This small molecule binds to this protein.
Small molecule (SMILES): CC(=O)N[C@H]1[C@H](O[C@H]2[C@H](O)[C@@H](NC(C)=O)CO[C@@H]2CO)O[C@H](CO)[C@@H](O[C@@H]2O[C@H](CO)[C@@H](O)[C@H](O)[C@H]2NC(C)=O)[C@@H]1O

Binding-site contacts:
Ligand atom O7 contacts residue ASN688 of chain 1.A at 3.8 Å.
Ligand atom C8 contacts residue ASN687 of chain 1.A at 4.5 Å.
Ligand atom O6 contacts residue LYS650 of chain 1.A at 4.3 Å.
Ligand atom O6 contacts residue GLU684 of chain 1.A at 4.5 Å.
Ligand atom O7 contacts residue ASN687 of chain 1.A at 3.2 Å.
Ligand atom C8 contacts residue SER691 of chain 1.A at 4.1 Å.
Ligand atom N2 contacts residue ASN688 of chain 1.A at 3.0 Å (h-bond).
Ligand atom C6 contacts residue GLU684 of chain 1.A at 3.5 Å.
Ligand atom O7 contacts residue GLU684 of chain 1.A at 4.2 Å.
Ligand atom O4 contacts residue GLU684 of chain 1.A at 4.4 Å.
Ligand atom C1 contacts residue GLU684 of chain 1.A at 3.4 Å.
Ligand atom C6 contacts residue LYS650 of chain 1.A at 4.2 Å.
Ligand atom C2 contacts residue GLU684 of chain 1.A at 3.9 Å.
Ligand atom C7 contacts residue ASN688 of chain 1.A at 3.5 Å.
Ligand atom O6 contacts residue ASP654 of chain 1.A at 2.8 Å (salt-bridge).
Ligand atom C5 contacts residue GLU684 of chain 1.A at 3.2 Å.
Ligand atom C5 contacts residue ASN688 of chain 1.A at 3.7 Å.
Ligand atom C6 contacts residue ASP654 of chain 1.A at 3.5 Å.
Ligand atom C2 contacts residue ASN688 of chain 1.A at 2.6 Å.
Ligand atom O7 contacts residue ASP654 of chain 1.A at 3.5 Å (salt-bridge).
Ligand atom C4 contacts residue GLU684 of chain 1.A at 4.3 Å.
Ligand atom O5 contacts residue ASN688 of chain 1.A at 2.4 Å (h-bond).
Ligand atom C7 contacts residue ASN687 of chain 1.A at 4.3 Å.
Ligand atom O5 contacts residue GLU684 of chain 1.A at 3.4 Å (salt-bridge).
Ligand atom C3 contacts residue ASN688 of chain 1.A at 3.9 Å.
Ligand atom C1 contacts residue ASN688 of chain 1.A at 1.4 Å.
Ligand atom C4 contacts residue ASN688 of chain 1.A at 4.3 Å.

Sequence of chain 1.A:
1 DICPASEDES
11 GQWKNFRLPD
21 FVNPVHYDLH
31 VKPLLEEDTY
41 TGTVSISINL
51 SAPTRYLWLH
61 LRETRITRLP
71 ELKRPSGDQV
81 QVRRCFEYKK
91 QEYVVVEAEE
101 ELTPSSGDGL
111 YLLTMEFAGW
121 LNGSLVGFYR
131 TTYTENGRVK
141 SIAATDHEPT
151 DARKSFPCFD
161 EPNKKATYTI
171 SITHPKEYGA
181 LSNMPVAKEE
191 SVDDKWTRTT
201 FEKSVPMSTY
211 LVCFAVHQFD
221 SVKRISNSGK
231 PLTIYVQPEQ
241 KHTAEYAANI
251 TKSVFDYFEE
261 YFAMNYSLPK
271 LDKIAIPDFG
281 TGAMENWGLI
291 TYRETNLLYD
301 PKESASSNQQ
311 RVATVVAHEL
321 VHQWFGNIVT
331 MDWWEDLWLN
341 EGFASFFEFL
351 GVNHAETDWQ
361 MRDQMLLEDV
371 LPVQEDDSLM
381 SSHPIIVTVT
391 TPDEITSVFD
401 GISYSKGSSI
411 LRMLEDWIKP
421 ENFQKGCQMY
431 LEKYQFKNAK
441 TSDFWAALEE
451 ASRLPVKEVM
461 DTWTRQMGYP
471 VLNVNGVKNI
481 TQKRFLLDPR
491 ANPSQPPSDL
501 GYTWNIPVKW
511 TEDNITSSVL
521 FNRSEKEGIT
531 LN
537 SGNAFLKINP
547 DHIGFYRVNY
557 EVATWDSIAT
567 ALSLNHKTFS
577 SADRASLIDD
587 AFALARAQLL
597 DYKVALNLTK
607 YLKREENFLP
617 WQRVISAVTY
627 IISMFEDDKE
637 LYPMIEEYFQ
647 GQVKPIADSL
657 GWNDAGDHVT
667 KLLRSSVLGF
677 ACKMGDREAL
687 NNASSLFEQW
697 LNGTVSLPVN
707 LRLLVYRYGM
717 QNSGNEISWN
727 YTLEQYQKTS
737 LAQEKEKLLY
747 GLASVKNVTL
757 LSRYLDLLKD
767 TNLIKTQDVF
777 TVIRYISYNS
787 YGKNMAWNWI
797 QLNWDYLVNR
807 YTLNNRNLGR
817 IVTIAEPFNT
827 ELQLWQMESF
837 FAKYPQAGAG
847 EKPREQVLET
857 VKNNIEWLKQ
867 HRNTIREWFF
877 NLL